Sequence of chain 1.A:
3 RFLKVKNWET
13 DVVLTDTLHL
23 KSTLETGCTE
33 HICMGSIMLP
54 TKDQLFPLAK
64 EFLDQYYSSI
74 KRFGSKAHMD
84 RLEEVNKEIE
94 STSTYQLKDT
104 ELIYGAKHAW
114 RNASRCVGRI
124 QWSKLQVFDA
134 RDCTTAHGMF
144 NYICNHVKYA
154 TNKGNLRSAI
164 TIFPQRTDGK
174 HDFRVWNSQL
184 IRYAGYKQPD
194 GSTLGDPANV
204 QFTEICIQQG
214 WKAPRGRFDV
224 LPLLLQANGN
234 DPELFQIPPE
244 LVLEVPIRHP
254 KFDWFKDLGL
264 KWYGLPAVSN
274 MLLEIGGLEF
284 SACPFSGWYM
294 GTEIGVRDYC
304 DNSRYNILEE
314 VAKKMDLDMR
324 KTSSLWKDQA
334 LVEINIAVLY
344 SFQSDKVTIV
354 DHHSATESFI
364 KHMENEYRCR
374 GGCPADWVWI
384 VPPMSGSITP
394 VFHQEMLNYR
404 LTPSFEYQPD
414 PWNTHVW

Sequence of chain 1.B:
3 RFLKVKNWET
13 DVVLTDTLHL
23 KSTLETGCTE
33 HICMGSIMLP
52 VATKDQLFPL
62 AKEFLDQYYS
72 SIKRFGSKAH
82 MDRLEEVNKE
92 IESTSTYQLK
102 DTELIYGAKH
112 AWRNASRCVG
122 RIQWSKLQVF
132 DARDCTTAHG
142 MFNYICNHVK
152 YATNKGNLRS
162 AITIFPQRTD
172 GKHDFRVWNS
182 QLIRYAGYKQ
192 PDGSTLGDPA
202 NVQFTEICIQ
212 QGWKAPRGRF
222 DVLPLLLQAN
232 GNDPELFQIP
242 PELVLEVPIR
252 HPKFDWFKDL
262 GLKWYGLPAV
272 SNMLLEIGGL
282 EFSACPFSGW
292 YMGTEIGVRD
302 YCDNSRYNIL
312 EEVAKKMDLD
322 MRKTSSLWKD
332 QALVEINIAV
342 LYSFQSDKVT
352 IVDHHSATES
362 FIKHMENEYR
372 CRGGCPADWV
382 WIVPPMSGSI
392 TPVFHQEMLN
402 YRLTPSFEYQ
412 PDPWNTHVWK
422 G

The protein below binds the small molecule below.
Small molecule (SMILES): Cc1cc(N)nc(C[C@@H]2CNC[C@H]2OCCNCCc2cccc(F)c2)c1

Binding-site contacts:
Ligand atom C7A contacts residue HEM1 of chain 1.J at 3.5 Å.
Ligand atom C5A contacts residue HEM1 of chain 1.J at 3.4 Å.
Ligand atom C5' contacts residue VAL271 of chain 1.B at 2.8 Å (hydrophobic).
Ligand atom C12 contacts residue MET40 of chain 1.B at 3.5 Å (hydrophobic).
Ligand atom C4 contacts residue HEM1 of chain 1.J at 3.8 Å.
Ligand atom C7A contacts residue GLU296 of chain 1.B at 3.6 Å.
Ligand atom C6A contacts residue PRO269 of chain 1.B at 3.8 Å (hydrophobic).
Ligand atom C2' contacts residue HEM1 of chain 1.J at 3.3 Å.
Ligand atom N1' contacts residue VAL271 of chain 1.B at 3.8 Å.
Ligand atom N6A contacts residue TRP291 of chain 1.B at 2.7 Å (h-bond).
Ligand atom N1' contacts residue HEM1 of chain 1.J at 3.1 Å (h-bond).
Ligand atom C8A contacts residue PHE288 of chain 1.B at 3.7 Å (hydrophobic).
Ligand atom C13 contacts residue MET40 of chain 1.B at 3.5 Å (hydrophobic).
Ligand atom C8A contacts residue GLY290 of chain 1.B at 3.5 Å.
Ligand atom C1 contacts residue GLN182 of chain 1.B at 3.5 Å.
Ligand atom N6A contacts residue PRO269 of chain 1.B at 3.9 Å.
Ligand atom C8A contacts residue HEM1 of chain 1.J at 3.5 Å.
Ligand atom C3A contacts residue VAL271 of chain 1.B at 3.6 Å (hydrophobic).
Ligand atom N6A contacts residue TYR292 of chain 1.B at 3.7 Å.
Ligand atom N1A contacts residue GLU296 of chain 1.B at 2.9 Å (salt-bridge).
Ligand atom C6A contacts residue GLU296 of chain 1.B at 3.6 Å.
Ligand atom C15 contacts residue MET40 of chain 1.B at 3.9 Å (hydrophobic).
Ligand atom C5A contacts residue PRO269 of chain 1.B at 3.8 Å (hydrophobic).
Ligand atom C8A contacts residue SER289 of chain 1.B at 3.8 Å.
Ligand atom C3' contacts residue HEM1 of chain 1.J at 3.6 Å.
Ligand atom C2 contacts residue GLN182 of chain 1.B at 3.5 Å.
Ligand atom N6A contacts residue GLU296 of chain 1.B at 2.8 Å (salt-bridge).
Ligand atom C16 contacts residue MET40 of chain 1.B at 3.9 Å (hydrophobic).
Ligand atom C4' contacts residue VAL271 of chain 1.B at 3.5 Å (hydrophobic).
Ligand atom N6A contacts residue HEM1 of chain 1.J at 3.3 Å.
Ligand atom C15 contacts residue TRP10 of chain 1.A at 3.9 Å (hydrophobic).
Ligand atom C2 contacts residue ARG185 of chain 1.B at 3.6 Å.
Ligand atom N1A contacts residue HEM1 of chain 1.J at 3.8 Å.
Ligand atom C2A contacts residue GLU296 of chain 1.B at 3.7 Å.
Ligand atom O1 contacts residue GLN182 of chain 1.B at 3.1 Å (h-bond).
Ligand atom C5' contacts residue HEM1 of chain 1.J at 3.8 Å.
Ligand atom C14 contacts residue MET40 of chain 1.B at 3.7 Å (hydrophobic).
Ligand atom C11 contacts residue MET40 of chain 1.B at 3.6 Å (hydrophobic).
Ligand atom C6A contacts residue TRP291 of chain 1.B at 3.8 Å (hydrophobic).
Ligand atom C6A contacts residue HEM1 of chain 1.J at 3.5 Å.